Binding-site contacts:
Ligand atom C3 contacts residue ASN58 of chain 2.A at 4.0 Å.
Ligand atom C8 contacts residue THR60 of chain 2.A at 3.4 Å.
Ligand atom C3 contacts residue ALA59 of chain 2.A at 3.7 Å (hydrophobic).
Ligand atom C8 contacts residue ALA59 of chain 2.A at 3.7 Å (hydrophobic).
Ligand atom C4 contacts residue ASN644 of chain 2.A at 4.2 Å.
Ligand atom O3 contacts residue THR60 of chain 2.A at 4.2 Å.
Ligand atom O4 contacts residue ASN58 of chain 2.A at 3.8 Å.
Ligand atom C1 contacts residue ALA59 of chain 2.A at 4.1 Å (hydrophobic).
Ligand atom N2 contacts residue ASN644 of chain 2.A at 3.0 Å (h-bond).
Ligand atom O3 contacts residue ASN58 of chain 2.A at 4.0 Å.
Ligand atom C8 contacts residue PHE62 of chain 2.A at 4.4 Å (hydrophobic).
Ligand atom C7 contacts residue ALA59 of chain 2.A at 3.8 Å (hydrophobic).
Ligand atom C2 contacts residue ASN644 of chain 2.A at 2.5 Å.
Ligand atom C3 contacts residue ASN644 of chain 2.A at 3.8 Å.
Ligand atom N2 contacts residue THR60 of chain 2.A at 4.2 Å.
Ligand atom C8 contacts residue ASN644 of chain 2.A at 4.4 Å.
Ligand atom O3 contacts residue ALA59 of chain 2.A at 4.2 Å.
Ligand atom C1 contacts residue SER646 of chain 2.A at 3.9 Å.
Ligand atom O7 contacts residue ASN644 of chain 2.A at 3.1 Å (h-bond).
Ligand atom O5 contacts residue ASN644 of chain 2.A at 2.3 Å (h-bond).
Ligand atom C5 contacts residue SER646 of chain 2.A at 3.7 Å.
Ligand atom N2 contacts residue ALA59 of chain 2.A at 2.9 Å (h-bond).
Ligand atom C5 contacts residue ASN644 of chain 2.A at 3.6 Å.
Ligand atom C6 contacts residue GLY648 of chain 2.A at 4.1 Å.
Ligand atom O5 contacts residue SER646 of chain 2.A at 3.7 Å.
Ligand atom C7 contacts residue ASN644 of chain 2.A at 3.2 Å.
Ligand atom O6 contacts residue SER646 of chain 2.A at 4.3 Å.
Ligand atom C5 contacts residue ALA59 of chain 2.A at 4.4 Å (hydrophobic).
Ligand atom C2 contacts residue ALA59 of chain 2.A at 3.7 Å (hydrophobic).
Ligand atom C1 contacts residue ASN644 of chain 2.A at 1.4 Å.
Ligand atom C6 contacts residue SER646 of chain 2.A at 3.8 Å.

Sequence of chain 2.A:
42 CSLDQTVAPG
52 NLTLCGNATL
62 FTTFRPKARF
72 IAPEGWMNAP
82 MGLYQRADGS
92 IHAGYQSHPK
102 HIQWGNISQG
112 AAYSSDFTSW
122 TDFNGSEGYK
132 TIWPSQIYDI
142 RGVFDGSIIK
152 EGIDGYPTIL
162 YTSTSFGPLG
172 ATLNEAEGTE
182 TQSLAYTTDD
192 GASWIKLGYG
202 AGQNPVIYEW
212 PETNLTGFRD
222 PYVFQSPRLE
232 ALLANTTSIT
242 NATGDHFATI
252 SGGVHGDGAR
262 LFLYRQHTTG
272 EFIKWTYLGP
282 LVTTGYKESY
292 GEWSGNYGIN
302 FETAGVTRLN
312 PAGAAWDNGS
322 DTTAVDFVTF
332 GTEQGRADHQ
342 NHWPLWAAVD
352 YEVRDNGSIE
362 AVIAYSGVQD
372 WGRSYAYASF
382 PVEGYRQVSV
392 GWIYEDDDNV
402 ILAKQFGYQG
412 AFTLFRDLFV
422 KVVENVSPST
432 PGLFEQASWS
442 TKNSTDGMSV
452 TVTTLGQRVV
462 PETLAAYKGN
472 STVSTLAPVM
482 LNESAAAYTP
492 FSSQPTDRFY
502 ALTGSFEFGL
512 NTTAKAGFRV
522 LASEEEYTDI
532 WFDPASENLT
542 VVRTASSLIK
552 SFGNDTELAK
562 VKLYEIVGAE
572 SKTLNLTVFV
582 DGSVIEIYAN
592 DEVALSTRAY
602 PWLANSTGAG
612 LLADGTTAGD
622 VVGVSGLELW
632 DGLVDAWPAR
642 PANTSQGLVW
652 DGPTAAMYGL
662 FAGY

This protein binds this small molecule.
Small molecule (SMILES): CC(=O)N[C@@H]1[C@@H](O)[C@H](O)[C@@H](CO)O[C@H]1O